Sequence of chain 2.A:
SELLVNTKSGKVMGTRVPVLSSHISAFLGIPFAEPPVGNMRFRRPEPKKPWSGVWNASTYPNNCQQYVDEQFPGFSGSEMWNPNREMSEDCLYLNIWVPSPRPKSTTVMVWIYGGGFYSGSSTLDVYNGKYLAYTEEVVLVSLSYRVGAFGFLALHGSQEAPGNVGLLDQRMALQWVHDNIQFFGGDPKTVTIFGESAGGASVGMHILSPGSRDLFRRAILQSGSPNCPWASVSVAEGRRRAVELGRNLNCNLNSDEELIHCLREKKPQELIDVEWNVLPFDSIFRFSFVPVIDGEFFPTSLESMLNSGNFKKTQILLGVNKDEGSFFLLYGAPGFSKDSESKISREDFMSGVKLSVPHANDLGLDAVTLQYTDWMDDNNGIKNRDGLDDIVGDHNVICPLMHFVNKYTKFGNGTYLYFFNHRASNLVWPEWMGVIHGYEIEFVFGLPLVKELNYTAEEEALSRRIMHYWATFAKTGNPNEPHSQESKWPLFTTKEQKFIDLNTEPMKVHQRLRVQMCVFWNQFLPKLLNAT

A small-molecule ligand and the protein it binds are described below.
Small molecule (SMILES): CC(=O)N[C@@H]1[C@@H](O)[C@H](O)[C@@H](CO)O[C@H]1O

Binding-site contacts:
Ligand atom C3 contacts residue ASN457 of chain 2.A at 3.7 Å.
Ligand atom N2 contacts residue ASN457 of chain 2.A at 2.6 Å (h-bond).
Ligand atom C2 contacts residue GLU455 of chain 2.A at 4.3 Å.
Ligand atom C1 contacts residue GLU455 of chain 2.A at 4.1 Å.
Ligand atom C7 contacts residue GLU455 of chain 2.A at 3.9 Å.
Ligand atom C8 contacts residue ASN457 of chain 2.A at 4.3 Å.
Ligand atom C5 contacts residue ASN457 of chain 2.A at 3.7 Å.
Ligand atom O6 contacts residue ASN457 of chain 2.A at 4.4 Å.
Ligand atom C7 contacts residue ASN457 of chain 2.A at 3.7 Å.
Ligand atom O5 contacts residue ASN457 of chain 2.A at 2.4 Å (h-bond).
Ligand atom C8 contacts residue GLU455 of chain 2.A at 3.5 Å.
Ligand atom N2 contacts residue GLU455 of chain 2.A at 3.3 Å (salt-bridge).
Ligand atom C2 contacts residue ASN457 of chain 2.A at 2.5 Å.
Ligand atom C4 contacts residue ASN457 of chain 2.A at 4.2 Å.
Ligand atom C6 contacts residue ASN457 of chain 2.A at 4.3 Å.
Ligand atom C1 contacts residue ASN457 of chain 2.A at 1.4 Å.
Ligand atom C8 contacts residue LEU456 of chain 2.A at 3.5 Å (hydrophobic).